Sequence of chain 1.A:
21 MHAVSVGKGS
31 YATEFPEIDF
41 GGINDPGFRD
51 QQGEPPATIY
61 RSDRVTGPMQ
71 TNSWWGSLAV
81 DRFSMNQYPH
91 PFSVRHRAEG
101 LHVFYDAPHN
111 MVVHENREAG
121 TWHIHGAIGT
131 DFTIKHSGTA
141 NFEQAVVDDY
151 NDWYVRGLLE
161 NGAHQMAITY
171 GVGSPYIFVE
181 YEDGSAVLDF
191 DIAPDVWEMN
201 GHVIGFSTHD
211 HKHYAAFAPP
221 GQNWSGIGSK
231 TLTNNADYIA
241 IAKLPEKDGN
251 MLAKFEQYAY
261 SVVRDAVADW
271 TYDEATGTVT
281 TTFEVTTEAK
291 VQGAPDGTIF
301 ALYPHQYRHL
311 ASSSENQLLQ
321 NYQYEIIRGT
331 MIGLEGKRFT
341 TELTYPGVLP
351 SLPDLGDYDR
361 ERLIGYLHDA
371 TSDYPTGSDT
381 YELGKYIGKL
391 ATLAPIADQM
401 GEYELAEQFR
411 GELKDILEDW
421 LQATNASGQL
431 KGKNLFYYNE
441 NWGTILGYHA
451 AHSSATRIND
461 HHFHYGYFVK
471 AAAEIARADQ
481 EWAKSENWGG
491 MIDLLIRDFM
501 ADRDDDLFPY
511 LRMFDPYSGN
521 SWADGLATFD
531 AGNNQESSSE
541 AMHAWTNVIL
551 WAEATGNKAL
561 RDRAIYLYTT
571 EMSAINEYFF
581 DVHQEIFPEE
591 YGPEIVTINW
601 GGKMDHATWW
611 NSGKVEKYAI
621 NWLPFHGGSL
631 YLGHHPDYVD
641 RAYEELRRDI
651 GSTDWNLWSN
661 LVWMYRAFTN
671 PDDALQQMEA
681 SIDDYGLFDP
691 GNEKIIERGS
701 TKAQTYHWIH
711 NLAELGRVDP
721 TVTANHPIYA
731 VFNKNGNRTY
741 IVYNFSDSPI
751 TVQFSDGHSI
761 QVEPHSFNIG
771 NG

The small molecule below binds the protein below.
Small molecule (SMILES): OC[C@H]1O[C@@H](O[C@@H]2[C@@H](O)[C@@H](O)O[C@H](CO)[C@H]2O)[C@H](O)[C@@H](O)[C@@H]1O

Binding-site contacts:
Ligand atom O2 contacts residue TRP609 of chain 1.A at 3.8 Å.
Ligand atom O4 contacts residue ARG457 of chain 1.A at 3.5 Å (salt-bridge).
Ligand atom C6 contacts residue ARG457 of chain 1.A at 3.5 Å.
Ligand atom C1 contacts residue ASN459 of chain 1.A at 4.2 Å.
Ligand atom O4 contacts residue ASP524 of chain 1.A at 3.5 Å (salt-bridge).
Ligand atom O6 contacts residue ASN459 of chain 1.A at 4.0 Å.
Ligand atom O1 contacts residue TRP609 of chain 1.A at 3.5 Å.
Ligand atom O3 contacts residue HIS452 of chain 1.A at 3.5 Å.
Ligand atom C5 contacts residue ASN459 of chain 1.A at 3.6 Å.
Ligand atom C3 contacts residue ASP460 of chain 1.A at 3.6 Å.
Ligand atom O6 contacts residue ASN534 of chain 1.A at 2.9 Å (h-bond).
Ligand atom O5 contacts residue ASN459 of chain 1.A at 3.3 Å (h-bond).
Ligand atom C3 contacts residue TRP609 of chain 1.A at 4.0 Å (hydrophobic).
Ligand atom C6 contacts residue PHE529 of chain 1.A at 4.2 Å (hydrophobic).
Ligand atom C5 contacts residue ASN534 of chain 1.A at 4.2 Å.
Ligand atom C5 contacts residue TRP609 of chain 1.A at 3.8 Å (hydrophobic).
Ligand atom C6 contacts residue ASP524 of chain 1.A at 3.3 Å.
Ligand atom O2 contacts residue HIS452 of chain 1.A at 3.3 Å (h-bond).
Ligand atom O4 contacts residue ASP460 of chain 1.A at 2.7 Å (salt-bridge).
Ligand atom C4 contacts residue ASP460 of chain 1.A at 3.3 Å.
Ligand atom O4 contacts residue PHE529 of chain 1.A at 3.8 Å.
Ligand atom C4 contacts residue ASN459 of chain 1.A at 3.8 Å.
Ligand atom C3 contacts residue BGC1 of chain 1.C at 3.9 Å.
Ligand atom O6 contacts residue ASP524 of chain 1.A at 2.8 Å (salt-bridge).
Ligand atom O3 contacts residue BGC1 of chain 1.C at 3.1 Å.
Ligand atom C6 contacts residue ASN459 of chain 1.A at 3.3 Å.
Ligand atom O4 contacts residue BGC1 of chain 1.C at 4.1 Å.
Ligand atom O6 contacts residue ARG457 of chain 1.A at 3.9 Å.
Ligand atom C6 contacts residue ASN534 of chain 1.A at 3.7 Å.
Ligand atom O4 contacts residue ASN459 of chain 1.A at 3.6 Å.
Ligand atom C1 contacts residue TRP609 of chain 1.A at 3.9 Å (hydrophobic).
Ligand atom O6 contacts residue TRP609 of chain 1.A at 3.7 Å.
Ligand atom C3 contacts residue TRP609 of chain 1.A at 4.1 Å (hydrophobic).
Ligand atom C4 contacts residue ARG457 of chain 1.A at 4.1 Å.
Ligand atom O3 contacts residue ASP460 of chain 1.A at 2.6 Å (salt-bridge).
Ligand atom C2 contacts residue HIS452 of chain 1.A at 3.8 Å.
Ligand atom O5 contacts residue TRP609 of chain 1.A at 4.2 Å.
Ligand atom O4 contacts residue ALA523 of chain 1.A at 3.6 Å.
Ligand atom O6 contacts residue PHE529 of chain 1.A at 3.7 Å.
Ligand atom O2 contacts residue BGC1 of chain 1.C at 4.1 Å.